Sequence of chain 1.B:
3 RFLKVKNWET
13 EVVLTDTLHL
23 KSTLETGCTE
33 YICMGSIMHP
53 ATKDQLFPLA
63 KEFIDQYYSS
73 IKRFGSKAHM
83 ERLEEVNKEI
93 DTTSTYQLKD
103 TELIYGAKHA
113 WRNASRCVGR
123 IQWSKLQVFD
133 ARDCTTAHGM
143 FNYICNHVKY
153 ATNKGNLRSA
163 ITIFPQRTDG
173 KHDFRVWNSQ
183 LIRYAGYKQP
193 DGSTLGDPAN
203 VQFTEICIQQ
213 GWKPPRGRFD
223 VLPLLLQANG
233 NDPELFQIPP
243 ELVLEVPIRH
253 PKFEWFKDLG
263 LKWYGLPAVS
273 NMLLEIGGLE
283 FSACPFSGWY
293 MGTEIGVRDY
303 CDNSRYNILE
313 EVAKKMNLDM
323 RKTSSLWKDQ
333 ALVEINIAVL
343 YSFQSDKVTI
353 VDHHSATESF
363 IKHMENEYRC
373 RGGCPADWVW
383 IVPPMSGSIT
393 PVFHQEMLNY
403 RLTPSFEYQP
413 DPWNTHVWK

Binding-site contacts:
Ligand atom C08 contacts residue VAL271 of chain 1.B at 3.6 Å (hydrophobic).
Ligand atom C04 contacts residue HEM1 of chain 1.G at 3.7 Å.
Ligand atom C10 contacts residue GLU296 of chain 1.B at 3.5 Å.
Ligand atom C11 contacts residue HEM1 of chain 1.G at 3.2 Å.
Ligand atom C06 contacts residue PHE288 of chain 1.B at 3.8 Å (hydrophobic).
Ligand atom N02 contacts residue MET293 of chain 1.B at 4.0 Å.
Ligand atom N02 contacts residue TRP291 of chain 1.B at 2.7 Å (h-bond).
Ligand atom N29 contacts residue HEM1 of chain 1.G at 2.6 Å (h-bond).
Ligand atom N02 contacts residue HEM1 of chain 1.G at 3.6 Å.
Ligand atom C28 contacts residue HEM1 of chain 1.G at 3.6 Å.
Ligand atom C03 contacts residue HEM1 of chain 1.G at 3.3 Å.
Ligand atom C24 contacts residue HEM1 of chain 1.G at 3.9 Å.
Ligand atom N01 contacts residue GLU296 of chain 1.B at 2.7 Å (salt-bridge).
Ligand atom C07 contacts residue HEM1 of chain 1.G at 3.8 Å.
Ligand atom N02 contacts residue PRO269 of chain 1.B at 3.8 Å.
Ligand atom C22 contacts residue HEM1 of chain 1.G at 3.6 Å.
Ligand atom C06 contacts residue VAL271 of chain 1.B at 3.7 Å (hydrophobic).
Ligand atom C07 contacts residue VAL271 of chain 1.B at 3.3 Å (hydrophobic).
Ligand atom C08 contacts residue HEM1 of chain 1.G at 3.9 Å.
Ligand atom C02 contacts residue GLU296 of chain 1.B at 3.3 Å.
Ligand atom C06 contacts residue HEM1 of chain 1.G at 3.7 Å.
Ligand atom C02 contacts residue TRP291 of chain 1.B at 3.7 Å (hydrophobic).
Ligand atom N02 contacts residue TYR292 of chain 1.B at 3.6 Å.
Ligand atom C21 contacts residue VAL271 of chain 1.B at 4.0 Å (hydrophobic).
Ligand atom N01 contacts residue HEM1 of chain 1.G at 3.7 Å.
Ligand atom C02 contacts residue HEM1 of chain 1.G at 3.6 Å.
Ligand atom C03 contacts residue TRP291 of chain 1.B at 3.8 Å (hydrophobic).
Ligand atom C23 contacts residue HEM1 of chain 1.G at 3.4 Å.
Ligand atom C11 contacts residue GLY290 of chain 1.B at 3.9 Å.
Ligand atom C09 contacts residue HEM1 of chain 1.G at 3.7 Å.
Ligand atom C25 contacts residue HEM1 of chain 1.G at 4.0 Å.
Ligand atom C05 contacts residue HEM1 of chain 1.G at 3.9 Å.
Ligand atom C25 contacts residue TYR410 of chain 1.B at 3.5 Å (hydrophobic).
Ligand atom C10 contacts residue HEM1 of chain 1.G at 3.8 Å.
Ligand atom C26 contacts residue HEM1 of chain 1.G at 3.4 Å.
Ligand atom N02 contacts residue GLU296 of chain 1.B at 2.6 Å (salt-bridge).
Ligand atom C09 contacts residue GLU296 of chain 1.B at 3.4 Å.
Ligand atom N29 contacts residue H4B1 of chain 1.H at 3.1 Å (h-bond).
Ligand atom C27 contacts residue HEM1 of chain 1.G at 3.4 Å.
Ligand atom C21 contacts residue HEM1 of chain 1.G at 3.8 Å.

This small molecule binds to this protein.
Small molecule (SMILES): Cc1cc(N)nc2cc(-c3cccc(CCN)c3)ccc12